A small-molecule ligand and the protein it binds are described below.
Small molecule (SMILES): CC(=O)N[C@H]1[C@H](O[C@H]2[C@H](O)[C@@H](NC(C)=O)CO[C@@H]2CO)O[C@H](CO)[C@@H](O[C@H]2O[C@H](CO[C@H]3O[C@H](CO)[C@@H](O)[C@H](O)[C@@H]3O)[C@@H](O)[C@H](O[C@H]3O[C@H](CO)[C@@H](O)[C@H](O)[C@@H]3O[C@H]3O[C@H](CO)[C@@H](O)[C@H](O)[C@@H]3O)[C@@H]2O)[C@@H]1O

Sequence of chain 2.A:
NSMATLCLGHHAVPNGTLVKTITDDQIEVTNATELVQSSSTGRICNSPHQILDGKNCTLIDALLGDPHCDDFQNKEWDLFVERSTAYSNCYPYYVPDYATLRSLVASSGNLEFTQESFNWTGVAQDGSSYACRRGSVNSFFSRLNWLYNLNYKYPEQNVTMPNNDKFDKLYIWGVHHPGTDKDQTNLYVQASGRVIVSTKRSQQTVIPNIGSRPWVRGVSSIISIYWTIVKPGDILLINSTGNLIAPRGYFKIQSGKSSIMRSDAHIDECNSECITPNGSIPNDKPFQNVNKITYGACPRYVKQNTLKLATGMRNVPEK

Sequence of chain 3.A:
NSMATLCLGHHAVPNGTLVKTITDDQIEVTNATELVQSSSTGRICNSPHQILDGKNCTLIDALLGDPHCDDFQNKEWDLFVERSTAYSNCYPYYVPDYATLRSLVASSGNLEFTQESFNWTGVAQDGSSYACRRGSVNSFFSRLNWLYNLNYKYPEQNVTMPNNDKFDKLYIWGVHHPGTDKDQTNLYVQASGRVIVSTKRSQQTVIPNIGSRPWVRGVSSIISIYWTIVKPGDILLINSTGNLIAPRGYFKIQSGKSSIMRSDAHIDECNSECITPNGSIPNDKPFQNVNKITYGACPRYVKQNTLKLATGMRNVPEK

Binding-site contacts:
Ligand atom C3 contacts residue ASN165 of chain 2.A at 3.8 Å.
Ligand atom C2 contacts residue ASN165 of chain 2.A at 2.4 Å.
Ligand atom O7 contacts residue NAG1 of chain 2.F at 4.0 Å.
Ligand atom C1 contacts residue SER219 of chain 3.A at 3.0 Å.
Ligand atom C5 contacts residue TRP222 of chain 3.A at 4.1 Å (hydrophobic).
Ligand atom C1 contacts residue ASN165 of chain 2.A at 1.4 Å.
Ligand atom O5 contacts residue TRP222 of chain 3.A at 3.3 Å.
Ligand atom C7 contacts residue NAG1 of chain 2.F at 3.9 Å.
Ligand atom N2 contacts residue ASN165 of chain 2.A at 2.9 Å (h-bond).
Ligand atom C7 contacts residue ASN165 of chain 2.A at 3.7 Å.
Ligand atom O5 contacts residue TRP222 of chain 3.A at 4.1 Å.
Ligand atom O3 contacts residue TRP222 of chain 3.A at 4.2 Å.
Ligand atom O3 contacts residue SER219 of chain 3.A at 4.1 Å.
Ligand atom C5 contacts residue SER219 of chain 3.A at 4.2 Å.
Ligand atom C8 contacts residue NAG1 of chain 2.F at 3.7 Å.
Ligand atom C6 contacts residue TYR137 of chain 3.A at 3.8 Å (hydrophobic).
Ligand atom C3 contacts residue SER219 of chain 3.A at 3.2 Å.
Ligand atom C2 contacts residue TRP222 of chain 3.A at 4.2 Å (hydrophobic).
Ligand atom C5 contacts residue LEU244 of chain 2.A at 4.1 Å (hydrophobic).
Ligand atom C5 contacts residue THR167 of chain 2.A at 4.1 Å.
Ligand atom C4 contacts residue TRP222 of chain 3.A at 3.7 Å (hydrophobic).
Ligand atom C3 contacts residue TRP222 of chain 3.A at 4.3 Å (hydrophobic).
Ligand atom C6 contacts residue TRP222 of chain 3.A at 3.8 Å (hydrophobic).
Ligand atom O4 contacts residue TYR137 of chain 3.A at 4.0 Å.
Ligand atom C4 contacts residue SER219 of chain 3.A at 4.2 Å.
Ligand atom C6 contacts residue THR167 of chain 2.A at 3.3 Å.
Ligand atom O5 contacts residue SER219 of chain 3.A at 4.0 Å.
Ligand atom N2 contacts residue SER219 of chain 3.A at 3.1 Å (h-bond).
Ligand atom O6 contacts residue TYR137 of chain 3.A at 4.3 Å.
Ligand atom O6 contacts residue TRP222 of chain 3.A at 3.2 Å.
Ligand atom C5 contacts residue ASN165 of chain 2.A at 3.6 Å.
Ligand atom O7 contacts residue TRP222 of chain 3.A at 3.7 Å.
Ligand atom C6 contacts residue TRP222 of chain 3.A at 3.4 Å (hydrophobic).
Ligand atom C4 contacts residue ASN165 of chain 2.A at 4.2 Å.
Ligand atom C2 contacts residue SER219 of chain 3.A at 3.2 Å.
Ligand atom C5 contacts residue TRP222 of chain 3.A at 3.5 Å (hydrophobic).
Ligand atom O7 contacts residue ASN165 of chain 2.A at 4.0 Å.
Ligand atom O6 contacts residue THR167 of chain 2.A at 4.0 Å.
Ligand atom O6 contacts residue SER227 of chain 3.A at 3.8 Å.
Ligand atom O5 contacts residue ASN165 of chain 2.A at 2.3 Å (h-bond).